Binding-site contacts:
Ligand atom C8 contacts residue THR716 of chain 1.A at 4.4 Å.
Ligand atom C2 contacts residue ASN717 of chain 1.A at 2.5 Å.
Ligand atom C5 contacts residue LEU922 of chain 1.A at 4.0 Å (hydrophobic).
Ligand atom C8 contacts residue GLN926 of chain 1.A at 4.4 Å.
Ligand atom C4 contacts residue ASN717 of chain 1.A at 4.2 Å.
Ligand atom O6 contacts residue PHE718 of chain 1.A at 4.4 Å.
Ligand atom O7 contacts residue GLN1071 of chain 1.A at 3.7 Å.
Ligand atom C7 contacts residue LEU922 of chain 1.A at 3.8 Å (hydrophobic).
Ligand atom C5 contacts residue ASN717 of chain 1.A at 3.7 Å.
Ligand atom N2 contacts residue ASN717 of chain 1.A at 2.9 Å (h-bond).
Ligand atom C8 contacts residue LEU922 of chain 1.A at 4.0 Å (hydrophobic).
Ligand atom O5 contacts residue ASN717 of chain 1.A at 2.4 Å (h-bond).
Ligand atom C6 contacts residue LEU922 of chain 1.A at 4.5 Å (hydrophobic).
Ligand atom C8 contacts residue ASN717 of chain 1.A at 4.3 Å.
Ligand atom C3 contacts residue LEU922 of chain 1.A at 4.3 Å (hydrophobic).
Ligand atom C7 contacts residue ASN717 of chain 1.A at 3.1 Å.
Ligand atom C5 contacts residue GLN926 of chain 1.A at 4.0 Å.
Ligand atom O7 contacts residue LEU922 of chain 1.A at 3.6 Å.
Ligand atom C8 contacts residue ASN925 of chain 1.A at 4.5 Å.
Ligand atom O5 contacts residue GLN926 of chain 1.A at 4.5 Å.
Ligand atom C3 contacts residue ASN717 of chain 1.A at 3.8 Å.
Ligand atom O7 contacts residue ASN925 of chain 1.A at 4.4 Å.
Ligand atom O7 contacts residue ASN717 of chain 1.A at 3.0 Å (h-bond).
Ligand atom C1 contacts residue LEU922 of chain 1.A at 4.3 Å (hydrophobic).
Ligand atom O4 contacts residue LEU922 of chain 1.A at 3.8 Å.
Ligand atom C6 contacts residue GLN926 of chain 1.A at 3.8 Å.
Ligand atom O6 contacts residue GLN926 of chain 1.A at 3.0 Å (h-bond).
Ligand atom C4 contacts residue LEU922 of chain 1.A at 4.4 Å (hydrophobic).
Ligand atom N2 contacts residue LEU922 of chain 1.A at 4.4 Å.
Ligand atom C1 contacts residue ASN717 of chain 1.A at 1.4 Å.

Sequence of chain 1.A:
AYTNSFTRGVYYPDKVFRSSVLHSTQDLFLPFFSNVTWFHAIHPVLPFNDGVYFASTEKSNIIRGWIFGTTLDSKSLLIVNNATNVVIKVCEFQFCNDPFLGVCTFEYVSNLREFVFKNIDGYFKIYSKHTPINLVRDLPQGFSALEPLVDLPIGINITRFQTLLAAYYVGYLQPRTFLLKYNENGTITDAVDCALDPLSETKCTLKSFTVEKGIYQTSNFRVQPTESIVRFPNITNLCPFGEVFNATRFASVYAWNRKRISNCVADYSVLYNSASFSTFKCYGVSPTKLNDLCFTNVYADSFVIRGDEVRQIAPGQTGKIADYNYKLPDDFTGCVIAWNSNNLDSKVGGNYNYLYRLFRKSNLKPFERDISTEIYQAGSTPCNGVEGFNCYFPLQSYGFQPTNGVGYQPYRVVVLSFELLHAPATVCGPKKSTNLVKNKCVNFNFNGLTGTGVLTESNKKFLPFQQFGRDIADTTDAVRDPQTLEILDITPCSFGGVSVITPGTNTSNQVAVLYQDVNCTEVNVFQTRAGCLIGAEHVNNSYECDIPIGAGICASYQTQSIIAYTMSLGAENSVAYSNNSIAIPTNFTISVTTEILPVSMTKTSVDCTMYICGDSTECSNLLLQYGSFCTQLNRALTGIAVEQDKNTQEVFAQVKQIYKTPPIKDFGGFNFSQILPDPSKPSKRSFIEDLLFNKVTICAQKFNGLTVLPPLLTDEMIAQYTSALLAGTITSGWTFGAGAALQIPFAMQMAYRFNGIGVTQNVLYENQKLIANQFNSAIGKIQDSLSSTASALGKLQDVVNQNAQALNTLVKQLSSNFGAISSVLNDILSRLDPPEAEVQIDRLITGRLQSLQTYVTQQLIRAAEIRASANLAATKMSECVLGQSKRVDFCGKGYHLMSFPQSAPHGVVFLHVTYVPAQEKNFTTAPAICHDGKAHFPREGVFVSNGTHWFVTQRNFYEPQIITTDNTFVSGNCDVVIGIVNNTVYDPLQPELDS

A protein and the small-molecule ligand that binds it are described below.
Small molecule (SMILES): CC(=O)N[C@H]1[C@H](O[C@H]2[C@H](O)[C@@H](NC(C)=O)CO[C@@H]2CO)O[C@H](CO)[C@@H](O)[C@@H]1O